A protein and the small-molecule ligand that binds it are described below.
Small molecule (SMILES): O=C(O)C[C@H]1NC(=O)NC1=O

Binding-site contacts:
Ligand atom CAI contacts residue ILE45 of chain 3.B at 3.7 Å (hydrophobic).
Ligand atom OD2 contacts residue VAL148 of chain 3.B at 3.3 Å.
Ligand atom OAB contacts residue ASN10 of chain 3.B at 3.0 Å (h-bond).
Ligand atom CB contacts residue PHE78 of chain 3.B at 3.8 Å (hydrophobic).
Ligand atom CB contacts residue ILE45 of chain 3.B at 4.3 Å (hydrophobic).
Ligand atom NAF contacts residue ASN10 of chain 3.B at 4.0 Å.
Ligand atom CAI contacts residue VAL148 of chain 3.B at 3.7 Å (hydrophobic).
Ligand atom OD1 contacts residue VAL148 of chain 3.B at 3.6 Å.
Ligand atom O contacts residue ALA76 of chain 3.B at 4.2 Å.
Ligand atom NAF contacts residue SER77 of chain 3.B at 3.4 Å (h-bond).
Ligand atom O contacts residue PHE78 of chain 3.B at 2.8 Å (h-bond).
Ligand atom C contacts residue SER77 of chain 3.B at 3.1 Å.
Ligand atom CG contacts residue GLY181 of chain 3.B at 3.6 Å.
Ligand atom O contacts residue SER182 of chain 3.B at 3.6 Å.
Ligand atom OAB contacts residue VAL148 of chain 3.B at 3.4 Å.
Ligand atom OD1 contacts residue THR116 of chain 3.B at 3.5 Å (h-bond).
Ligand atom CAI contacts residue SER77 of chain 3.B at 3.6 Å.
Ligand atom CG contacts residue VAL148 of chain 3.B at 3.6 Å (hydrophobic).
Ligand atom CAI contacts residue ASN10 of chain 3.B at 3.9 Å.
Ligand atom OD1 contacts residue THR117 of chain 3.B at 2.6 Å (h-bond).
Ligand atom OAB contacts residue SER44 of chain 3.B at 3.8 Å.
Ligand atom C contacts residue PHE78 of chain 3.B at 3.5 Å (hydrophobic).
Ligand atom CA contacts residue SER77 of chain 3.B at 3.2 Å.
Ligand atom CA contacts residue PHE78 of chain 3.B at 3.6 Å (hydrophobic).
Ligand atom OAB contacts residue ILE45 of chain 3.B at 2.9 Å (h-bond).
Ligand atom NAF contacts residue MET15 of chain 3.B at 4.2 Å.
Ligand atom C contacts residue GLY183 of chain 3.B at 3.9 Å.
Ligand atom CA contacts residue ILE45 of chain 3.B at 3.9 Å (hydrophobic).
Ligand atom O contacts residue SER77 of chain 3.B at 3.4 Å.
Ligand atom OD1 contacts residue GLY181 of chain 3.B at 3.4 Å (h-bond).
Ligand atom CB contacts residue GLY181 of chain 3.B at 3.6 Å.
Ligand atom OD2 contacts residue THR117 of chain 3.B at 4.0 Å.
Ligand atom OD1 contacts residue SER182 of chain 3.B at 3.5 Å.
Ligand atom N contacts residue SER77 of chain 3.B at 3.6 Å (h-bond).
Ligand atom N contacts residue ILE45 of chain 3.B at 2.8 Å (h-bond).
Ligand atom N contacts residue VAL148 of chain 3.B at 4.0 Å.
Ligand atom CG contacts residue THR117 of chain 3.B at 3.7 Å.
Ligand atom CG contacts residue SER182 of chain 3.B at 3.3 Å.
Ligand atom O contacts residue GLY183 of chain 3.B at 3.0 Å (h-bond).
Ligand atom OD2 contacts residue SER182 of chain 3.B at 2.6 Å (h-bond).

Sequence of chain 3.B:
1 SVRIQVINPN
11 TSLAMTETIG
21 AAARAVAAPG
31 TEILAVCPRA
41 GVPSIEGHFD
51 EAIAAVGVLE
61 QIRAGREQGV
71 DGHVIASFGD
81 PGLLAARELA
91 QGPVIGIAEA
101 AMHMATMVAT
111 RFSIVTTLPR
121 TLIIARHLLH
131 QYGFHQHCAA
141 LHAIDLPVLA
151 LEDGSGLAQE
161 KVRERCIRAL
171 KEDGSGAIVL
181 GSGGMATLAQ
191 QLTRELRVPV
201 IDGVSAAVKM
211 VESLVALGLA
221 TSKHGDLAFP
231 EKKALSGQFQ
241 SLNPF